Binding-site contacts:
Ligand atom N7 contacts residue ILE178 of chain 1.H at 3.7 Å.
Ligand atom CL2 contacts residue THR90 of chain 1.H at 3.3 Å.
Ligand atom N7 contacts residue MET180 of chain 1.H at 3.3 Å.
Ligand atom N1 contacts residue CYS91 of chain 1.H at 3.6 Å.
Ligand atom N1 contacts residue PHE159 of chain 1.H at 3.8 Å.
Ligand atom CL1 contacts residue LEU206 of chain 1.H at 3.9 Å.
Ligand atom N1 contacts residue GLY92 of chain 1.H at 3.4 Å (h-bond).
Ligand atom C2 contacts residue CYS91 of chain 1.H at 4.2 Å (hydrophobic).
Ligand atom C6 contacts residue GLY92 of chain 1.H at 3.8 Å.
Ligand atom C5 contacts residue ILE178 of chain 1.H at 3.5 Å (hydrophobic).
Ligand atom N3 contacts residue PHE159 of chain 1.H at 3.6 Å.
Ligand atom C8 contacts residue PHE158 of chain 1.H at 3.5 Å (hydrophobic).
Ligand atom C2 contacts residue GLY92 of chain 1.H at 3.7 Å.
Ligand atom C4 contacts residue ILE178 of chain 1.H at 4.1 Å (hydrophobic).
Ligand atom C8 contacts residue GLU179 of chain 1.H at 4.2 Å.
Ligand atom N9 contacts residue PHE158 of chain 1.H at 4.0 Å.
Ligand atom N3 contacts residue LEU206 of chain 1.H at 4.1 Å.
Ligand atom C5 contacts residue GLU179 of chain 1.H at 4.1 Å.
Ligand atom N3 contacts residue GLY92 of chain 1.H at 4.2 Å.
Ligand atom C8 contacts residue ILE178 of chain 1.H at 3.4 Å (hydrophobic).
Ligand atom C8 contacts residue MET180 of chain 1.H at 3.6 Å (hydrophobic).
Ligand atom C6 contacts residue ILE178 of chain 1.H at 3.6 Å (hydrophobic).
Ligand atom C2 contacts residue PHE159 of chain 1.H at 3.7 Å (hydrophobic).
Ligand atom CL2 contacts residue ILE178 of chain 1.H at 3.8 Å.
Ligand atom CL2 contacts residue IMD1 of chain 1.SA at 3.0 Å.
Ligand atom C6 contacts residue IMD1 of chain 1.SA at 4.1 Å.
Ligand atom N9 contacts residue ILE178 of chain 1.H at 3.9 Å.
Ligand atom N7 contacts residue GLU179 of chain 1.H at 3.5 Å.
Ligand atom N1 contacts residue ILE178 of chain 1.H at 4.2 Å.
Ligand atom N9 contacts residue PHE159 of chain 1.H at 3.7 Å.
Ligand atom C4 contacts residue PHE159 of chain 1.H at 3.7 Å (hydrophobic).
Ligand atom C6 contacts residue CYS91 of chain 1.H at 4.0 Å (hydrophobic).
Ligand atom C5 contacts residue PHE159 of chain 1.H at 3.7 Å (hydrophobic).
Ligand atom C6 contacts residue PHE159 of chain 1.H at 3.8 Å (hydrophobic).
Ligand atom C8 contacts residue PHE159 of chain 1.H at 3.9 Å (hydrophobic).
Ligand atom CL2 contacts residue CYS91 of chain 1.H at 3.6 Å.
Ligand atom CL1 contacts residue ASP204 of chain 1.H at 3.4 Å.
Ligand atom CL2 contacts residue GLU179 of chain 1.H at 3.7 Å.
Ligand atom CL1 contacts residue GLY92 of chain 1.H at 3.8 Å.
Ligand atom N7 contacts residue PHE159 of chain 1.H at 4.0 Å.

Sequence of chain 1.H:
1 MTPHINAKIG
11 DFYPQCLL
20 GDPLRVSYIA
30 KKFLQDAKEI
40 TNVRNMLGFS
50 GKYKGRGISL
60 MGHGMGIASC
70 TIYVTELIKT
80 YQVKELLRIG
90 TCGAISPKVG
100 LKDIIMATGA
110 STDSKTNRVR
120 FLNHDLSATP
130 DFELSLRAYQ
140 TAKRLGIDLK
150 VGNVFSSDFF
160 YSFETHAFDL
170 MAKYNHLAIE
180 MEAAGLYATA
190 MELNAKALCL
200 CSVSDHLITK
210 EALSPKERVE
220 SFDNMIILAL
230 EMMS

A small-molecule ligand and the protein it binds are described below.
Small molecule (SMILES): Clc1nc(Cl)c2[nH]cnc2n1